Binding-site contacts:
Ligand atom N2 contacts residue ASN218 of chain 3.E at 4.4 Å.
Ligand atom C7 contacts residue GLY216 of chain 3.E at 2.7 Å.
Ligand atom C1 contacts residue GLY216 of chain 3.E at 4.3 Å.
Ligand atom C8 contacts residue GLY216 of chain 3.E at 2.1 Å.
Ligand atom C2 contacts residue ASN237 of chain 3.E at 2.6 Å.
Ligand atom C7 contacts residue ASN237 of chain 3.E at 3.7 Å.
Ligand atom C8 contacts residue NAG1 of chain 3.I at 4.3 Å.
Ligand atom C1 contacts residue ASN237 of chain 3.E at 1.4 Å.
Ligand atom C2 contacts residue GLY216 of chain 3.E at 3.9 Å.
Ligand atom C8 contacts residue LYS217 of chain 3.E at 3.9 Å.
Ligand atom O7 contacts residue GLY216 of chain 3.E at 3.9 Å.
Ligand atom C7 contacts residue ASN218 of chain 3.E at 3.4 Å.
Ligand atom N2 contacts residue ASN237 of chain 3.E at 3.1 Å (h-bond).
Ligand atom C8 contacts residue ASN218 of chain 3.E at 2.8 Å.
Ligand atom C3 contacts residue ASN237 of chain 3.E at 3.9 Å.
Ligand atom N2 contacts residue GLY216 of chain 3.E at 2.6 Å (h-bond).
Ligand atom O7 contacts residue ASN218 of chain 3.E at 3.5 Å (h-bond).
Ligand atom C7 contacts residue NAG1 of chain 3.I at 4.4 Å.
Ligand atom O6 contacts residue ASN237 of chain 3.E at 4.4 Å.
Ligand atom O5 contacts residue ASN237 of chain 3.E at 2.3 Å (h-bond).
Ligand atom C5 contacts residue ASN237 of chain 3.E at 3.6 Å.
Ligand atom O7 contacts residue NAG1 of chain 3.I at 3.7 Å.
Ligand atom O7 contacts residue ASN237 of chain 3.E at 3.8 Å.
Ligand atom C4 contacts residue ASN237 of chain 3.E at 4.3 Å.

Sequence of chain 3.E:
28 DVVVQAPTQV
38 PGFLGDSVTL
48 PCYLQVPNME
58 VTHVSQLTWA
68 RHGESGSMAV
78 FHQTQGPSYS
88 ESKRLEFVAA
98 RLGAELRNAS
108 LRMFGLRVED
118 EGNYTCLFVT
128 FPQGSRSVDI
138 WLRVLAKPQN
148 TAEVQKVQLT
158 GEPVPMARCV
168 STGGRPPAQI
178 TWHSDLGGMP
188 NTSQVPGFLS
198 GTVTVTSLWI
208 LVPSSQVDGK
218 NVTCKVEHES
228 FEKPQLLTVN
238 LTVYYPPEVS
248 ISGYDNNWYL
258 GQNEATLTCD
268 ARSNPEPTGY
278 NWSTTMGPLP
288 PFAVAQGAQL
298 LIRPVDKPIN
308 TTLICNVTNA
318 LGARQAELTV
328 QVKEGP

The protein below binds the small molecule below.
Small molecule (SMILES): CC(=O)N[C@H]1[C@H](O[C@H]2[C@H](O)[C@@H](NC(C)=O)CO[C@@H]2CO)O[C@H](CO)[C@@H](O[C@@H]2O[C@H](CO)[C@@H](O)[C@H](O)[C@@H]2O)[C@@H]1O